Sequence of chain 19.C:
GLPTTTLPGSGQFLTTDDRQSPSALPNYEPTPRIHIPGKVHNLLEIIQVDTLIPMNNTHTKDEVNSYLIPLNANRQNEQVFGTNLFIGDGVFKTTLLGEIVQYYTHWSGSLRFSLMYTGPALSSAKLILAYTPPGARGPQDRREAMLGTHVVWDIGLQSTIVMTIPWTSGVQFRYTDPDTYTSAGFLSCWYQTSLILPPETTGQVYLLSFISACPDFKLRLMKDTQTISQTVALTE

This small molecule binds to this protein.
Small molecule (SMILES): Cc1cc(CCCCCCCOc2ccc(C3=N[C@@H](C)CO3)cc2)on1

Sequence of chain 19.A:
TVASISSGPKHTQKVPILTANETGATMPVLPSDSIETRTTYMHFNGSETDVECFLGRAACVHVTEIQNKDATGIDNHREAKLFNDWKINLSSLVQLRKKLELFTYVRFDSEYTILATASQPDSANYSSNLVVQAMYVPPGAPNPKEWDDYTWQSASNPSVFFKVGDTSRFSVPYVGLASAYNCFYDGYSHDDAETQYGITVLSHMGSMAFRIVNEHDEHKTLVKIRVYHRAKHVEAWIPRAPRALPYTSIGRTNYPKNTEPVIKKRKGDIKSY

Binding-site contacts:
Ligand atom C4A contacts residue ASN198 of chain 19.A at 3.9 Å.
Ligand atom C7C contacts residue VAL191 of chain 19.A at 4.0 Å (hydrophobic).
Ligand atom C31 contacts residue ALA150 of chain 19.A at 3.1 Å (hydrophobic).
Ligand atom C6B contacts residue TYR197 of chain 19.A at 3.7 Å (hydrophobic).
Ligand atom C5C contacts residue TYR128 of chain 19.A at 3.5 Å (hydrophobic).
Ligand atom C3 contacts residue PHE186 of chain 19.A at 3.8 Å (hydrophobic).
Ligand atom N2 contacts residue ALA24 of chain 19.C at 3.4 Å.
Ligand atom N2 contacts residue PHE186 of chain 19.A at 3.7 Å.
Ligand atom C4C contacts residue TYR152 of chain 19.A at 3.8 Å (hydrophobic).
Ligand atom C3C contacts residue TYR128 of chain 19.A at 3.9 Å (hydrophobic).
Ligand atom N2 contacts residue PRO174 of chain 19.A at 3.9 Å.
Ligand atom O1 contacts residue PHE186 of chain 19.A at 3.5 Å.
Ligand atom C5B contacts residue TYR197 of chain 19.A at 3.8 Å (hydrophobic).
Ligand atom O1 contacts residue TYR152 of chain 19.A at 3.9 Å.
Ligand atom C31 contacts residue SER175 of chain 19.A at 3.6 Å.
Ligand atom C6B contacts residue LEU106 of chain 19.A at 4.0 Å (hydrophobic).
Ligand atom C2C contacts residue TYR152 of chain 19.A at 4.0 Å (hydrophobic).
Ligand atom C3C contacts residue VAL188 of chain 19.A at 3.3 Å (hydrophobic).
Ligand atom C31 contacts residue VAL176 of chain 19.A at 3.3 Å (hydrophobic).
Ligand atom C4C contacts residue ILE104 of chain 19.A at 3.9 Å (hydrophobic).
Ligand atom C5B contacts residue LEU106 of chain 19.A at 3.8 Å (hydrophobic).
Ligand atom C31 contacts residue PRO174 of chain 19.A at 3.4 Å (hydrophobic).
Ligand atom C4 contacts residue TYR152 of chain 19.A at 3.9 Å (hydrophobic).
Ligand atom C5 contacts residue PHE186 of chain 19.A at 3.5 Å (hydrophobic).
Ligand atom C7C contacts residue TYR197 of chain 19.A at 3.8 Å (hydrophobic).
Ligand atom C5C contacts residue ILE104 of chain 19.A at 3.8 Å (hydrophobic).
Ligand atom C6C contacts residue VAL191 of chain 19.A at 3.2 Å (hydrophobic).
Ligand atom CM1 contacts residue SER107 of chain 19.A at 3.9 Å.
Ligand atom O1 contacts residue ALA24 of chain 19.C at 3.6 Å.
Ligand atom O1 contacts residue VAL188 of chain 19.A at 3.8 Å.
Ligand atom C7C contacts residue TYR128 of chain 19.A at 3.6 Å (hydrophobic).
Ligand atom O1B contacts residue ILE104 of chain 19.A at 3.9 Å.
Ligand atom O1B contacts residue TYR128 of chain 19.A at 3.9 Å.
Ligand atom C5 contacts residue TYR152 of chain 19.A at 3.8 Å (hydrophobic).
Ligand atom C4B contacts residue LEU106 of chain 19.A at 4.0 Å (hydrophobic).
Ligand atom C1C contacts residue TYR152 of chain 19.A at 4.0 Å (hydrophobic).
Ligand atom C2C contacts residue VAL188 of chain 19.A at 3.2 Å (hydrophobic).
Ligand atom C4 contacts residue PHE186 of chain 19.A at 3.6 Å (hydrophobic).
Ligand atom C4 contacts residue MET224 of chain 19.A at 3.8 Å (hydrophobic).
Ligand atom C3 contacts residue PRO174 of chain 19.A at 3.8 Å (hydrophobic).